Sequence of chain 3.B:
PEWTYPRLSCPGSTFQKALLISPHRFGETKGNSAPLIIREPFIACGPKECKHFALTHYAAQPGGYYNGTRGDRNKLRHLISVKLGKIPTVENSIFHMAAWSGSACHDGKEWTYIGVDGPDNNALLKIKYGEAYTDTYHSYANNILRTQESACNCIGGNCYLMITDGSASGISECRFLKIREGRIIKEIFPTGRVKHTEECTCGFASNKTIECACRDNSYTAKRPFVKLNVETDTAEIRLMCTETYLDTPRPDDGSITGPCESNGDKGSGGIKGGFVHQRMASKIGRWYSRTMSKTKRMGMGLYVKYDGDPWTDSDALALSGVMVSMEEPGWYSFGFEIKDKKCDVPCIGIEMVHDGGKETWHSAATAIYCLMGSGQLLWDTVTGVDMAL

Binding-site contacts:
Ligand atom O7 contacts residue TYR340 of chain 3.B at 3.0 Å (h-bond).
Ligand atom N25 contacts residue GLU48 of chain 3.B at 3.7 Å.
Ligand atom C1 contacts residue TYR340 of chain 3.B at 3.1 Å (hydrophobic).
Ligand atom O8 contacts residue ARG47 of chain 3.B at 2.8 Å (salt-bridge).
Ligand atom C1 contacts residue ARG47 of chain 3.B at 3.6 Å.
Ligand atom O14 contacts residue ASP80 of chain 3.B at 3.5 Å.
Ligand atom C38 contacts residue GLU206 of chain 3.B at 2.5 Å.
Ligand atom C38 contacts residue ARG154 of chain 3.B at 3.5 Å.
Ligand atom C3 contacts residue GLU207 of chain 3.B at 3.8 Å.
Ligand atom N30 contacts residue GLU48 of chain 3.B at 3.7 Å.
Ligand atom C38 contacts residue GLU207 of chain 3.B at 3.5 Å.
Ligand atom O8 contacts residue ARG305 of chain 3.B at 2.8 Å (salt-bridge).
Ligand atom C1 contacts residue ASP80 of chain 3.B at 3.2 Å.
Ligand atom C15 contacts residue ARG154 of chain 3.B at 3.7 Å.
Ligand atom C2 contacts residue ASP80 of chain 3.B at 3.3 Å.
Ligand atom C1 contacts residue GLU48 of chain 3.B at 3.6 Å.
Ligand atom C36 contacts residue ALA176 of chain 3.B at 3.8 Å (hydrophobic).
Ligand atom C37 contacts residue GLU206 of chain 3.B at 2.6 Å.
Ligand atom O7 contacts residue ARG223 of chain 3.B at 3.0 Å (salt-bridge).
Ligand atom O8 contacts residue TYR340 of chain 3.B at 3.1 Å (h-bond).
Ligand atom C3 contacts residue TYR340 of chain 3.B at 3.4 Å (hydrophobic).
Ligand atom O9 contacts residue ASP80 of chain 3.B at 3.0 Å (salt-bridge).
Ligand atom C26 contacts residue GLU48 of chain 3.B at 3.7 Å.
Ligand atom C2 contacts residue TYR340 of chain 3.B at 3.7 Å (hydrophobic).
Ligand atom N27 contacts residue LEU63 of chain 3.B at 3.9 Å.
Ligand atom C39 contacts residue ALA176 of chain 3.B at 3.6 Å (hydrophobic).
Ligand atom N27 contacts residue GLU157 of chain 3.B at 3.0 Å (salt-bridge).
Ligand atom C6 contacts residue TYR340 of chain 3.B at 2.8 Å (hydrophobic).
Ligand atom C6 contacts residue ARG305 of chain 3.B at 3.6 Å.
Ligand atom C5 contacts residue TYR340 of chain 3.B at 3.4 Å (hydrophobic).
Ligand atom C4 contacts residue TYR340 of chain 3.B at 3.5 Å (hydrophobic).
Ligand atom O7 contacts residue ARG305 of chain 3.B at 3.0 Å (salt-bridge).
Ligand atom C26 contacts residue TRP108 of chain 3.B at 3.8 Å (hydrophobic).
Ligand atom N30 contacts residue TRP108 of chain 3.B at 3.9 Å.
Ligand atom C5 contacts residue ASP80 of chain 3.B at 3.6 Å.
Ligand atom N30 contacts residue ARG85 of chain 3.B at 3.2 Å (salt-bridge).
Ligand atom O14 contacts residue ARG81 of chain 3.B at 2.8 Å (salt-bridge).
Ligand atom C24 contacts residue GLU206 of chain 3.B at 3.8 Å.
Ligand atom N30 contacts residue ASP80 of chain 3.B at 3.1 Å (salt-bridge).
Ligand atom N27 contacts residue TRP108 of chain 3.B at 2.8 Å (h-bond).

A small-molecule ligand and the protein it binds are described below.
Small molecule (SMILES): CCC(CC)[C@H](NC(C)=O)[C@@H]1[C@H](O)[C@@H](C(=O)O)C[C@H]1NC(=N)N